Binding-site contacts:
Ligand atom NH2 contacts residue ASP71 of chain 1.B at 2.9 Å (salt-bridge).
Ligand atom CZ contacts residue ASP71 of chain 1.B at 3.7 Å.
Ligand atom NE contacts residue ASP71 of chain 1.B at 3.1 Å (salt-bridge).
Ligand atom NH2 contacts residue GLU51 of chain 1.B at 4.1 Å.
Ligand atom NE contacts residue GLU51 of chain 1.B at 4.1 Å.
Ligand atom CZ contacts residue GLU51 of chain 1.B at 4.0 Å.
Ligand atom NH1 contacts residue GLU51 of chain 1.B at 4.3 Å.

A protein and the small-molecule ligand that binds it are described below.
Small molecule (SMILES): NC(=[NH2+])NCCC[C@H](N)C(=O)O

Sequence of chain 1.B:
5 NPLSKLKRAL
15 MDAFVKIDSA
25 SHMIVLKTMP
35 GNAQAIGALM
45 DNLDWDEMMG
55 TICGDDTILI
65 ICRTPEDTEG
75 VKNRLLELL